Binding-site contacts:
Ligand atom N9 contacts residue ASP94 of chain 1.A at 2.7 Å (salt-bridge).
Ligand atom C4 contacts residue THR185 of chain 1.A at 3.8 Å.
Ligand atom C2 contacts residue MET99 of chain 1.A at 3.7 Å (hydrophobic).
Ligand atom C2 contacts residue THR185 of chain 1.A at 4.2 Å.
Ligand atom C4 contacts residue ASP94 of chain 1.A at 3.9 Å.
Ligand atom N9 contacts residue ALA56 of chain 1.A at 4.0 Å.
Ligand atom N9 contacts residue THR185 of chain 1.A at 3.6 Å.
Ligand atom C2 contacts residue ILE97 of chain 1.A at 4.5 Å (hydrophobic).
Ligand atom N1 contacts residue LEU108 of chain 1.A at 4.1 Å.
Ligand atom C4 contacts residue ALA56 of chain 1.A at 3.8 Å (hydrophobic).
Ligand atom C11 contacts residue LEU108 of chain 1.A at 3.6 Å (hydrophobic).
Ligand atom C8 contacts residue ASN52 of chain 1.A at 4.1 Å.
Ligand atom N3 contacts residue MET99 of chain 1.A at 4.5 Å.
Ligand atom C2 contacts residue ALA56 of chain 1.A at 4.0 Å (hydrophobic).
Ligand atom C11 contacts residue ASN52 of chain 1.A at 4.2 Å.
Ligand atom N3 contacts residue THR185 of chain 1.A at 3.6 Å (h-bond).
Ligand atom C8 contacts residue SER53 of chain 1.A at 3.9 Å.
Ligand atom C8 contacts residue ASP94 of chain 1.A at 3.4 Å.
Ligand atom C2 contacts residue GLY98 of chain 1.A at 4.1 Å.
Ligand atom N9 contacts residue ASN52 of chain 1.A at 4.2 Å.
Ligand atom C11 contacts residue PHE139 of chain 1.A at 4.3 Å (hydrophobic).
Ligand atom N7 contacts residue ASN52 of chain 1.A at 3.8 Å.
Ligand atom N9 contacts residue SER53 of chain 1.A at 4.1 Å.
Ligand atom N1 contacts residue MET99 of chain 1.A at 3.5 Å (h-bond).
Ligand atom C4 contacts residue ASN52 of chain 1.A at 4.3 Å.
Ligand atom N3 contacts residue GLY98 of chain 1.A at 4.5 Å.
Ligand atom C6 contacts residue MET99 of chain 1.A at 3.6 Å (hydrophobic).
Ligand atom C8 contacts residue THR185 of chain 1.A at 4.1 Å.
Ligand atom C5 contacts residue MET99 of chain 1.A at 4.1 Å (hydrophobic).
Ligand atom C4 contacts residue MET99 of chain 1.A at 4.4 Å (hydrophobic).
Ligand atom N3 contacts residue ALA56 of chain 1.A at 3.3 Å.
Ligand atom N3 contacts residue ASP94 of chain 1.A at 4.5 Å.
Ligand atom C6 contacts residue LEU108 of chain 1.A at 4.1 Å (hydrophobic).
Ligand atom N6 contacts residue LEU108 of chain 1.A at 3.0 Å (h-bond).
Ligand atom N6 contacts residue MET99 of chain 1.A at 3.8 Å.

This small molecule binds to this protein.
Small molecule (SMILES): CNc1ncnc2[nH]cnc12

Sequence of chain 1.A:
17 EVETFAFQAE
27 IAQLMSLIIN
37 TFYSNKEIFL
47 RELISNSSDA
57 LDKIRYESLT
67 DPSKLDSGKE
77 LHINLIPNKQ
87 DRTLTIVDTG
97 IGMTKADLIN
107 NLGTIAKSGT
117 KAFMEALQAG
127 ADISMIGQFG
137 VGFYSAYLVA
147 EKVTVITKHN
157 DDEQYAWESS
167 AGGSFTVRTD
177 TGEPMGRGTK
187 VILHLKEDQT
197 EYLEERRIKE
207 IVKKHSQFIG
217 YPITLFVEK